A small-molecule ligand and the protein it binds are described below.
Small molecule (SMILES): CC(=O)N[C@@H]1[C@@H](O)[C@H](O)[C@@H](CO)O[C@H]1O

Binding-site contacts:
Ligand atom O7 contacts residue ASN218 of chain 1.B at 4.2 Å.
Ligand atom O5 contacts residue ASN218 of chain 1.B at 2.4 Å (h-bond).
Ligand atom C2 contacts residue ASN218 of chain 1.B at 2.5 Å.
Ligand atom C8 contacts residue THR93 of chain 1.B at 3.4 Å.
Ligand atom C1 contacts residue ASN218 of chain 1.B at 1.4 Å.
Ligand atom C7 contacts residue ASN218 of chain 1.B at 3.7 Å.
Ligand atom N2 contacts residue ASN218 of chain 1.B at 2.9 Å (h-bond).
Ligand atom C5 contacts residue ASN218 of chain 1.B at 3.7 Å.
Ligand atom C4 contacts residue ASN218 of chain 1.B at 4.2 Å.
Ligand atom C3 contacts residue ASN218 of chain 1.B at 3.8 Å.

Sequence of chain 1.B:
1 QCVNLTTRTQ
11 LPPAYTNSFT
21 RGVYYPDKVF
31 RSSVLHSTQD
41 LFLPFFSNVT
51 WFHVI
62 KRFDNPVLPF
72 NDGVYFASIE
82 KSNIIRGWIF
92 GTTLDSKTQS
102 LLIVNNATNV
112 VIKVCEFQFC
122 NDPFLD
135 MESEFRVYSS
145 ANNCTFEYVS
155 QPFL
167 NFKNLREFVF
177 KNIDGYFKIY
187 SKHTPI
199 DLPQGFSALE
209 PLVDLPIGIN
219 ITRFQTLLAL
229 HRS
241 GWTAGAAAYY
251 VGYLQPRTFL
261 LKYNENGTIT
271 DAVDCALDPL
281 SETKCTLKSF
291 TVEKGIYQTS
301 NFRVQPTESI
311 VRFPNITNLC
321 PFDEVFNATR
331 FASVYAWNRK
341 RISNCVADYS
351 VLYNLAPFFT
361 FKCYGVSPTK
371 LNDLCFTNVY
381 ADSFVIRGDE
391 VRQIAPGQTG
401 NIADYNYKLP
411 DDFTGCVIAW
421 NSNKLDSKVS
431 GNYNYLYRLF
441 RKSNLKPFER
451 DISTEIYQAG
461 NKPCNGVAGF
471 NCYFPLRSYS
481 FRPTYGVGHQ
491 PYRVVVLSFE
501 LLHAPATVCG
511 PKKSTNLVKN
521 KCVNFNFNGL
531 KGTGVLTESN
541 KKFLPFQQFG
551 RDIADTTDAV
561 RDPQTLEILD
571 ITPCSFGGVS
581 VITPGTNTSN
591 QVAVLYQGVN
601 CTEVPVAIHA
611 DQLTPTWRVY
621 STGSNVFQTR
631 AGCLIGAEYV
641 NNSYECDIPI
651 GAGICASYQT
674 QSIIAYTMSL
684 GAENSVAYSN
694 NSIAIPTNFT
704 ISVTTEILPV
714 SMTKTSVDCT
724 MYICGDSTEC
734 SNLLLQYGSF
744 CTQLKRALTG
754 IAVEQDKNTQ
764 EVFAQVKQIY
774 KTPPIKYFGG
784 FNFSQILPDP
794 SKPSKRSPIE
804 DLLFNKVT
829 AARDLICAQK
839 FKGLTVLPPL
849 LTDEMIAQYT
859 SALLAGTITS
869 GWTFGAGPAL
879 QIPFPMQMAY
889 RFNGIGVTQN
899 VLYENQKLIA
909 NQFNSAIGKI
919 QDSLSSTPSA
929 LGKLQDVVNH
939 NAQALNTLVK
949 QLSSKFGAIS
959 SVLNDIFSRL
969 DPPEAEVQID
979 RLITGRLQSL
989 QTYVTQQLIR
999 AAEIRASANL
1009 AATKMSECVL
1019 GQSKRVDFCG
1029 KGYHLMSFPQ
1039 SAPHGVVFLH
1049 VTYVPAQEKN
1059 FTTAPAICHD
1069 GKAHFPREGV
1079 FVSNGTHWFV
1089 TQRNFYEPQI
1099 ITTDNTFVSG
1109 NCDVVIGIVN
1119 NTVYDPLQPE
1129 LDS